Sequence of chain 1.A:
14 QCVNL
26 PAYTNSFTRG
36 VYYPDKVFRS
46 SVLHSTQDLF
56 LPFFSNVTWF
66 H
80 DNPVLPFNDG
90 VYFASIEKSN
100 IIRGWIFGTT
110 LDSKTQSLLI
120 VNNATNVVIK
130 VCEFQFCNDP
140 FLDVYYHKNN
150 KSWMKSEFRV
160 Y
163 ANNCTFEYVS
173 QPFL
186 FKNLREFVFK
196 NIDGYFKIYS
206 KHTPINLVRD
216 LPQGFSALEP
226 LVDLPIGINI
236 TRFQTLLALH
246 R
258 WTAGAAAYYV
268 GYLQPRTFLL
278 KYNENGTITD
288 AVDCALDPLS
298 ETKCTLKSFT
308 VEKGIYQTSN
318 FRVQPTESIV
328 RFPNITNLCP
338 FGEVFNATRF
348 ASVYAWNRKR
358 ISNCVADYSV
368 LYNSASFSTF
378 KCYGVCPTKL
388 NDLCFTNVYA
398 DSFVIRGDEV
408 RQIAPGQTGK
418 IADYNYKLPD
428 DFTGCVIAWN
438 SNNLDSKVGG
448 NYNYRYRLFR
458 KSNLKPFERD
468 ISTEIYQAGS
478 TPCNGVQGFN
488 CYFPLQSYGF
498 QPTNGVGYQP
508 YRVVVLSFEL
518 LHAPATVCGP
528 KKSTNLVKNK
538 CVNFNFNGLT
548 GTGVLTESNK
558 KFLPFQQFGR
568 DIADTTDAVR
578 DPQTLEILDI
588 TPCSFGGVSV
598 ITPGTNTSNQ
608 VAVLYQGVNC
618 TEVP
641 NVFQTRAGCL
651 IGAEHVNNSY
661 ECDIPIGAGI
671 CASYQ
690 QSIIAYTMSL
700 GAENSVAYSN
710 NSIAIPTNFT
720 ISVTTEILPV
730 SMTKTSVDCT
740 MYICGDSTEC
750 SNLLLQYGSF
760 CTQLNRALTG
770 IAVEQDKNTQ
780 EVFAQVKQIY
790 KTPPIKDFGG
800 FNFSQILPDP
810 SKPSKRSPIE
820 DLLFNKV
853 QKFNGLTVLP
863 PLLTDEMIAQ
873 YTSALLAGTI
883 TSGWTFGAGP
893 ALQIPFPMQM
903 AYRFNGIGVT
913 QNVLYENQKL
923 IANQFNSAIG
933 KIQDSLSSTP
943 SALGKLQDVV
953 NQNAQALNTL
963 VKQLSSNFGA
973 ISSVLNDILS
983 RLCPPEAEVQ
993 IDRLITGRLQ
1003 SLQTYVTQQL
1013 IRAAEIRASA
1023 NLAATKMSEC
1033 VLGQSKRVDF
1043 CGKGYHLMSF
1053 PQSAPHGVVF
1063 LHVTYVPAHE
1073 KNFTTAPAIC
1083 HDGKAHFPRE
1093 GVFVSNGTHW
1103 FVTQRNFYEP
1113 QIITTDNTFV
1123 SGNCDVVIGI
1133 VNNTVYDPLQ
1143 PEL

The protein below binds the small molecule below.
Small molecule (SMILES): CC(=O)N[C@H]1[C@H](O[C@H]2[C@H](O)[C@@H](NC(C)=O)CO[C@@H]2CO)O[C@H](CO)[C@@H](O)[C@@H]1O

Binding-site contacts:
Ligand atom C8 contacts residue ASN30 of chain 1.C at 3.7 Å.
Ligand atom O7 contacts residue ASN30 of chain 1.C at 3.3 Å (h-bond).
Ligand atom O3 contacts residue GLY32 of chain 1.C at 4.0 Å.
Ligand atom O5 contacts residue ASN122 of chain 1.A at 2.4 Å (h-bond).
Ligand atom O3 contacts residue THR31 of chain 1.C at 3.9 Å.
Ligand atom C7 contacts residue ALA123 of chain 1.A at 4.4 Å (hydrophobic).
Ligand atom O7 contacts residue GLY32 of chain 1.C at 3.0 Å (h-bond).
Ligand atom C8 contacts residue ALA123 of chain 1.A at 3.8 Å (hydrophobic).
Ligand atom C1 contacts residue ASN122 of chain 1.A at 1.5 Å.
Ligand atom N2 contacts residue THR31 of chain 1.C at 4.4 Å.
Ligand atom O7 contacts residue ASN122 of chain 1.A at 3.0 Å (h-bond).
Ligand atom O7 contacts residue THR31 of chain 1.C at 3.2 Å.
Ligand atom C7 contacts residue ASN122 of chain 1.A at 3.2 Å.
Ligand atom C3 contacts residue THR31 of chain 1.C at 4.5 Å.
Ligand atom C7 contacts residue THR31 of chain 1.C at 4.0 Å.
Ligand atom C3 contacts residue GLY32 of chain 1.C at 4.4 Å.
Ligand atom C5 contacts residue ASN122 of chain 1.A at 3.7 Å.
Ligand atom C6 contacts residue ASN125 of chain 1.A at 4.0 Å.
Ligand atom C8 contacts residue ASN122 of chain 1.A at 4.5 Å.
Ligand atom C3 contacts residue ASN122 of chain 1.A at 3.9 Å.
Ligand atom C7 contacts residue ASN30 of chain 1.C at 3.6 Å.
Ligand atom C7 contacts residue GLY32 of chain 1.C at 4.2 Å.
Ligand atom C2 contacts residue ASN122 of chain 1.A at 2.5 Å.
Ligand atom N2 contacts residue GLY32 of chain 1.C at 4.1 Å.
Ligand atom O5 contacts residue ASN125 of chain 1.A at 4.2 Å.
Ligand atom N2 contacts residue ASN122 of chain 1.A at 3.0 Å (h-bond).
Ligand atom C2 contacts residue THR31 of chain 1.C at 4.2 Å.
Ligand atom C5 contacts residue ASN125 of chain 1.A at 4.2 Å.
Ligand atom C4 contacts residue ASN122 of chain 1.A at 4.3 Å.

Sequence of chain 1.C:
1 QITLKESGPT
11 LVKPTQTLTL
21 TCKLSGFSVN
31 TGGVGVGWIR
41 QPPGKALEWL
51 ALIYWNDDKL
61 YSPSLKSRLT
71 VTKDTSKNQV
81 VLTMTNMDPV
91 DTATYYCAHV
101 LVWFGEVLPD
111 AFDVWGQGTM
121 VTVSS